Sequence of chain 1.A:
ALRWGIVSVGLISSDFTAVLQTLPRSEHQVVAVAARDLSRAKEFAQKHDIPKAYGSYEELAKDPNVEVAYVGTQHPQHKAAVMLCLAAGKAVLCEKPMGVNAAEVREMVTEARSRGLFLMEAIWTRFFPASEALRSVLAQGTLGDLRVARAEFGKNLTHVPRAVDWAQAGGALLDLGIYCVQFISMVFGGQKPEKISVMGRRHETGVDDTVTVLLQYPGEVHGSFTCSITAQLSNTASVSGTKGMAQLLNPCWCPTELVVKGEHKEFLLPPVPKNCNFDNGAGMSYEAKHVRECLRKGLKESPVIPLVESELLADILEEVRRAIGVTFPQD

Binding-site contacts:
Ligand atom C2 contacts residue LYS156 of chain 1.A at 2.9 Å.
Ligand atom O4 contacts residue PHE279 of chain 1.A at 3.6 Å.
Ligand atom O4 contacts residue ASP280 of chain 1.A at 3.7 Å.
Ligand atom C2 contacts residue ASP280 of chain 1.A at 4.1 Å.
Ligand atom O5 contacts residue LEU177 of chain 1.A at 4.0 Å.
Ligand atom O6 contacts residue TYR180 of chain 1.A at 3.5 Å (h-bond).
Ligand atom O5 contacts residue PHE154 of chain 1.A at 4.4 Å.
Ligand atom C6 contacts residue TRP254 of chain 1.A at 4.1 Å (hydrophobic).
Ligand atom O2 contacts residue TRP254 of chain 1.A at 4.4 Å.
Ligand atom O1 contacts residue ASP280 of chain 1.A at 3.3 Å (salt-bridge).
Ligand atom C1 contacts residue ASP280 of chain 1.A at 3.5 Å.
Ligand atom O1 contacts residue PHE279 of chain 1.A at 3.5 Å.
Ligand atom O3 contacts residue LEU158 of chain 1.A at 4.3 Å.
Ligand atom C5 contacts residue TRP254 of chain 1.A at 4.5 Å (hydrophobic).
Ligand atom O5 contacts residue LEU158 of chain 1.A at 4.2 Å.
Ligand atom C6 contacts residue PHE154 of chain 1.A at 4.3 Å (hydrophobic).
Ligand atom O2 contacts residue ASP280 of chain 1.A at 3.5 Å.
Ligand atom O4 contacts residue TRP254 of chain 1.A at 4.2 Å.
Ligand atom O3 contacts residue TRP254 of chain 1.A at 4.4 Å.
Ligand atom C1 contacts residue LYS156 of chain 1.A at 4.2 Å.
Ligand atom C1 contacts residue PHE279 of chain 1.A at 3.9 Å (hydrophobic).
Ligand atom O2 contacts residue LYS156 of chain 1.A at 2.6 Å (salt-bridge).
Ligand atom C2 contacts residue TRP254 of chain 1.A at 4.3 Å (hydrophobic).
Ligand atom O3 contacts residue LYS156 of chain 1.A at 2.4 Å (salt-bridge).
Ligand atom C4 contacts residue TRP254 of chain 1.A at 3.7 Å (hydrophobic).
Ligand atom C3 contacts residue LYS156 of chain 1.A at 2.9 Å.
Ligand atom C3 contacts residue TRP254 of chain 1.A at 4.0 Å (hydrophobic).
Ligand atom O1 contacts residue ASN278 of chain 1.A at 3.9 Å.
Ligand atom C6 contacts residue TYR180 of chain 1.A at 4.1 Å (hydrophobic).
Ligand atom C4 contacts residue LYS156 of chain 1.A at 4.3 Å.

The small molecule below binds the protein below.
Small molecule (SMILES): O=C1O[C@H]([C@H](O)CO)C(O)=C1O